Binding-site contacts:
Ligand atom OAH contacts residue HIS147 of chain 1.A at 2.7 Å (h-bond).
Ligand atom CAE contacts residue LEU139 of chain 1.A at 4.0 Å (hydrophobic).
Ligand atom CAV contacts residue CYS143 of chain 1.A at 3.7 Å (hydrophobic).
Ligand atom CAR contacts residue CYS143 of chain 1.A at 4.4 Å (hydrophobic).
Ligand atom CAX contacts residue TYR88 of chain 1.A at 3.5 Å (hydrophobic).
Ligand atom CAE contacts residue ALA223 of chain 1.A at 3.6 Å (hydrophobic).
Ligand atom CAY contacts residue ILE170 of chain 1.A at 4.2 Å (hydrophobic).
Ligand atom CAT contacts residue LEU231 of chain 1.A at 3.7 Å (hydrophobic).
Ligand atom OAW contacts residue ILE170 of chain 1.A at 4.1 Å.
Ligand atom CAT contacts residue THR142 of chain 1.A at 3.8 Å.
Ligand atom CAU contacts residue VAL227 of chain 1.A at 4.3 Å (hydrophobic).
Ligand atom CBB contacts residue ALA223 of chain 1.A at 3.6 Å (hydrophobic).
Ligand atom CAQ contacts residue ILE177 of chain 1.A at 3.8 Å (hydrophobic).
Ligand atom CAY contacts residue ALA146 of chain 1.A at 4.1 Å (hydrophobic).
Ligand atom CAE contacts residue MET224 of chain 1.A at 4.3 Å (hydrophobic).
Ligand atom OAW contacts residue CYS143 of chain 1.A at 3.7 Å.
Ligand atom CAR contacts residue THR142 of chain 1.A at 3.9 Å.
Ligand atom OAF contacts residue ALA146 of chain 1.A at 4.2 Å.
Ligand atom CAO contacts residue ALA223 of chain 1.A at 4.0 Å (hydrophobic).
Ligand atom CAR contacts residue ALA146 of chain 1.A at 4.3 Å (hydrophobic).
Ligand atom CAV contacts residue ILE170 of chain 1.A at 3.8 Å (hydrophobic).
Ligand atom CAC contacts residue ALA223 of chain 1.A at 3.4 Å (hydrophobic).
Ligand atom OAF contacts residue SER150 of chain 1.A at 4.0 Å.
Ligand atom CAC contacts residue VAL227 of chain 1.A at 3.7 Å (hydrophobic).
Ligand atom CAK contacts residue ILE177 of chain 1.A at 4.0 Å (hydrophobic).
Ligand atom CAD contacts residue LEU139 of chain 1.A at 4.0 Å (hydrophobic).
Ligand atom CAM contacts residue CYS143 of chain 1.A at 3.9 Å (hydrophobic).
Ligand atom CAM contacts residue TYR88 of chain 1.A at 3.7 Å (hydrophobic).
Ligand atom CBC contacts residue CYS143 of chain 1.A at 4.2 Å (hydrophobic).
Ligand atom CAL contacts residue TYR88 of chain 1.A at 3.6 Å (hydrophobic).
Ligand atom CAM contacts residue ALA146 of chain 1.A at 3.8 Å (hydrophobic).
Ligand atom CAX contacts residue HIS147 of chain 1.A at 3.4 Å.
Ligand atom CAR contacts residue LEU231 of chain 1.A at 4.3 Å (hydrophobic).
Ligand atom CAD contacts residue THR142 of chain 1.A at 4.1 Å.
Ligand atom OAH contacts residue TYR88 of chain 1.A at 2.6 Å (h-bond).
Ligand atom OAF contacts residue HIS147 of chain 1.A at 3.4 Å (h-bond).
Ligand atom CAL contacts residue ILE170 of chain 1.A at 3.8 Å (hydrophobic).
Ligand atom OAW contacts residue ALA146 of chain 1.A at 4.2 Å.
Ligand atom OAG contacts residue ILE170 of chain 1.A at 4.1 Å.
Ligand atom CAM contacts residue HIS147 of chain 1.A at 4.3 Å.

Sequence of chain 1.A:
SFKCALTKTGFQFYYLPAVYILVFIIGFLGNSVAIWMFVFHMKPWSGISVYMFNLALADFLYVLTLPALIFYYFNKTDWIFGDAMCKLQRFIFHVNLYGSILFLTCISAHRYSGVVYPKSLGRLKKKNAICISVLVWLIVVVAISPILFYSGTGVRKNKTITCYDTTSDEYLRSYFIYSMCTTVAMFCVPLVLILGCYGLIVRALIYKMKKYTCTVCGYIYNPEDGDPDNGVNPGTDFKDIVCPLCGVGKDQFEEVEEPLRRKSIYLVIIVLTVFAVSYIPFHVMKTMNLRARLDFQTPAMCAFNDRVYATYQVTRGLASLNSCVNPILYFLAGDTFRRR

This protein binds this small molecule.
Small molecule (SMILES): CC(C)CCC[C@@H](C)[C@H]1CC[C@H]2[C@@H]3CC=C4C[C@@H](OC(=O)CCC(=O)O)CC[C@]4(C)[C@H]3CC[C@]12C